Binding-site contacts:
Ligand atom CG2 contacts residue VAL4 of chain 4.E at 3.8 Å (hydrophobic).
Ligand atom C contacts residue VAL4 of chain 4.E at 3.6 Å (hydrophobic).
Ligand atom CG1 contacts residue GLN3 of chain 4.E at 4.1 Å.
Ligand atom CD contacts residue VAL4 of chain 4.E at 3.8 Å (hydrophobic).
Ligand atom C contacts residue VAL4 of chain 4.E at 4.0 Å (hydrophobic).
Ligand atom C contacts residue ALA2 of chain 4.E at 4.3 Å (hydrophobic).
Ligand atom OE1 contacts residue VAL4 of chain 4.E at 3.5 Å.
Ligand atom CG2 contacts residue ALA2 of chain 4.E at 4.0 Å (hydrophobic).
Ligand atom O contacts residue GLN3 of chain 4.E at 3.1 Å (h-bond).
Ligand atom C contacts residue VAL4 of chain 4.E at 4.2 Å (hydrophobic).
Ligand atom O contacts residue SER6 of chain 4.E at 4.1 Å.
Ligand atom N contacts residue VAL4 of chain 4.E at 3.0 Å (h-bond).
Ligand atom O contacts residue VAL4 of chain 4.E at 3.8 Å.
Ligand atom CB contacts residue VAL4 of chain 4.E at 4.3 Å (hydrophobic).
Ligand atom N contacts residue ALA2 of chain 4.E at 3.0 Å (h-bond).
Ligand atom CB contacts residue ALA2 of chain 4.E at 4.3 Å (hydrophobic).
Ligand atom OE2 contacts residue VAL4 of chain 4.E at 3.6 Å.
Ligand atom O contacts residue ALA2 of chain 4.E at 3.9 Å.
Ligand atom CG2 contacts residue SER5 of chain 4.E at 3.7 Å.
Ligand atom C contacts residue GLN3 of chain 4.E at 3.9 Å.
Ligand atom CG2 contacts residue GLN3 of chain 4.E at 3.4 Å.
Ligand atom CA contacts residue ALA2 of chain 4.E at 3.5 Å (hydrophobic).
Ligand atom CA contacts residue VAL4 of chain 4.E at 3.5 Å (hydrophobic).
Ligand atom O contacts residue VAL4 of chain 4.E at 2.9 Å (h-bond).
Ligand atom OG contacts residue GLN3 of chain 4.E at 3.3 Å (h-bond).
Ligand atom CB contacts residue VAL4 of chain 4.E at 4.5 Å (hydrophobic).
Ligand atom CB contacts residue ALA2 of chain 4.E at 3.4 Å (hydrophobic).
Ligand atom CB contacts residue GLN3 of chain 4.E at 4.4 Å.
Ligand atom CB contacts residue GLN3 of chain 4.E at 3.4 Å.
Ligand atom CA contacts residue VAL4 of chain 4.E at 4.0 Å (hydrophobic).
Ligand atom CA contacts residue ALA2 of chain 4.E at 4.0 Å (hydrophobic).
Ligand atom O contacts residue SER5 of chain 4.E at 3.8 Å.
Ligand atom OE1 contacts residue ASN25 of chain 4.E at 4.4 Å.
Ligand atom C contacts residue ALA2 of chain 4.E at 3.7 Å (hydrophobic).
Ligand atom CA contacts residue GLN3 of chain 4.E at 4.2 Å.

The protein below binds the small molecule below.
Small molecule (SMILES): CC[C@H](C)[C@H](N)C(=O)N[C@@H](CO)C(=O)N[C@@H](CCC(=O)O)C(=O)N[C@H](C=O)C(C)C

Sequence of chain 4.E:
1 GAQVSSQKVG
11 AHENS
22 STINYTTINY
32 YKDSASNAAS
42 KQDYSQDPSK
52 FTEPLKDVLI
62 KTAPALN